Binding-site contacts:
Ligand atom C8 contacts residue ILE128 of chain 1.A at 4.1 Å (hydrophobic).
Ligand atom C8 contacts residue ALA327 of chain 1.A at 3.9 Å (hydrophobic).
Ligand atom N2 contacts residue ASN330 of chain 1.A at 4.0 Å.
Ligand atom C1 contacts residue ASN330 of chain 1.A at 4.3 Å.
Ligand atom O4 contacts residue ASN330 of chain 1.A at 3.3 Å (h-bond).
Ligand atom O6 contacts residue THR326 of chain 1.A at 3.4 Å (h-bond).
Ligand atom O3 contacts residue THR326 of chain 1.A at 4.5 Å.
Ligand atom O5 contacts residue THR326 of chain 1.A at 3.9 Å.
Ligand atom C7 contacts residue ALA327 of chain 1.A at 4.2 Å (hydrophobic).
Ligand atom C2 contacts residue ASN330 of chain 1.A at 4.3 Å.
Ligand atom O7 contacts residue ASN330 of chain 1.A at 2.8 Å (h-bond).
Ligand atom O6 contacts residue GLU323 of chain 1.A at 3.9 Å.
Ligand atom C4 contacts residue ASN135 of chain 1.A at 4.2 Å.
Ligand atom N2 contacts residue ALA327 of chain 1.A at 4.1 Å.
Ligand atom C1 contacts residue ASN135 of chain 1.A at 1.4 Å.
Ligand atom O7 contacts residue ASN135 of chain 1.A at 3.7 Å.
Ligand atom C5 contacts residue ASN330 of chain 1.A at 3.7 Å.
Ligand atom C8 contacts residue GLY131 of chain 1.A at 3.8 Å.
Ligand atom N2 contacts residue GLY131 of chain 1.A at 4.3 Å.
Ligand atom C7 contacts residue ASN330 of chain 1.A at 3.3 Å.
Ligand atom C2 contacts residue ASN135 of chain 1.A at 2.3 Å.
Ligand atom C7 contacts residue GLY131 of chain 1.A at 4.4 Å.
Ligand atom C3 contacts residue ASN135 of chain 1.A at 3.7 Å.
Ligand atom C3 contacts residue ASN330 of chain 1.A at 4.3 Å.
Ligand atom N2 contacts residue ASN135 of chain 1.A at 2.8 Å (h-bond).
Ligand atom O5 contacts residue ASN135 of chain 1.A at 2.4 Å (h-bond).
Ligand atom O4 contacts residue THR326 of chain 1.A at 4.3 Å.
Ligand atom C1 contacts residue THR326 of chain 1.A at 4.3 Å.
Ligand atom C3 contacts residue ALA327 of chain 1.A at 4.2 Å (hydrophobic).
Ligand atom C7 contacts residue LEU132 of chain 1.A at 4.4 Å (hydrophobic).
Ligand atom O7 contacts residue LEU132 of chain 1.A at 3.9 Å.
Ligand atom C2 contacts residue THR326 of chain 1.A at 4.4 Å.
Ligand atom C4 contacts residue ASN330 of chain 1.A at 4.0 Å.
Ligand atom C6 contacts residue ASN330 of chain 1.A at 4.2 Å.
Ligand atom O3 contacts residue ALA327 of chain 1.A at 4.1 Å.
Ligand atom C8 contacts residue LEU132 of chain 1.A at 3.9 Å (hydrophobic).
Ligand atom C5 contacts residue ASN135 of chain 1.A at 3.6 Å.
Ligand atom C8 contacts residue ASN330 of chain 1.A at 3.8 Å.
Ligand atom C7 contacts residue ASN135 of chain 1.A at 3.4 Å.
Ligand atom C6 contacts residue THR326 of chain 1.A at 4.5 Å.

Sequence of chain 1.A:
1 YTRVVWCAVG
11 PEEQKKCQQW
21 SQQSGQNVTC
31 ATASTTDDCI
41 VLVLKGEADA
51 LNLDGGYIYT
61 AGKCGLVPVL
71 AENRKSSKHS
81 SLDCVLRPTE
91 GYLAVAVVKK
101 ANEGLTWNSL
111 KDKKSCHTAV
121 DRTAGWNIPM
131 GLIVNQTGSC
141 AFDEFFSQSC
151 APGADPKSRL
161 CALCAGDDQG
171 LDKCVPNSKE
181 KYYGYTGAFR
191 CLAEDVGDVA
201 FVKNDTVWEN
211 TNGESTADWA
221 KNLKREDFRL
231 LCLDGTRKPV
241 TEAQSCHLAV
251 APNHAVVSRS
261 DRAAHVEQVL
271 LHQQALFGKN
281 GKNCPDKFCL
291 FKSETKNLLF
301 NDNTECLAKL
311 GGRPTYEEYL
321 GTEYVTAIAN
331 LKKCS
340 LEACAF

A small-molecule ligand and the protein it binds are described below.
Small molecule (SMILES): CC(=O)N[C@H]1[C@H](O[C@H]2[C@H](O)[C@@H](NC(C)=O)CO[C@@H]2CO)O[C@H](CO)[C@@H](O)[C@@H]1O